Sequence of chain 1.C:
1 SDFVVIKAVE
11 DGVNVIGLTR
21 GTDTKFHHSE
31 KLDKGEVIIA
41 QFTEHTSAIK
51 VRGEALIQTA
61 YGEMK

Binding-site contacts:
Ligand atom CG contacts residue ARG20 of chain 1.C at 4.1 Å.
Ligand atom CB contacts residue ARG20 of chain 1.C at 3.8 Å.
Ligand atom OXT contacts residue SER1 of chain 1.D at 3.2 Å.
Ligand atom NE1 contacts residue THR43 of chain 1.C at 4.1 Å.
Ligand atom CH2 contacts residue GLU44 of chain 1.C at 4.4 Å.
Ligand atom C contacts residue SER1 of chain 1.D at 3.3 Å.
Ligand atom CD1 contacts residue GLU44 of chain 1.C at 4.2 Å.
Ligand atom CA contacts residue SER1 of chain 1.D at 3.7 Å.
Ligand atom CD2 contacts residue ARG20 of chain 1.C at 4.0 Å.
Ligand atom CG contacts residue SER1 of chain 1.C at 4.0 Å.
Ligand atom CB contacts residue PHE42 of chain 1.C at 3.9 Å (hydrophobic).
Ligand atom CB contacts residue SER1 of chain 1.C at 3.4 Å.
Ligand atom O contacts residue SER1 of chain 1.D at 3.6 Å (h-bond).
Ligand atom CG contacts residue THR43 of chain 1.C at 4.1 Å.
Ligand atom CG contacts residue PHE42 of chain 1.C at 4.1 Å (hydrophobic).
Ligand atom N contacts residue SER1 of chain 1.C at 3.2 Å (h-bond).
Ligand atom CB contacts residue GLN41 of chain 1.D at 3.8 Å.
Ligand atom CA contacts residue GLN41 of chain 1.D at 3.8 Å.
Ligand atom CA contacts residue SER1 of chain 1.C at 3.5 Å.
Ligand atom CE2 contacts residue GLU44 of chain 1.C at 3.9 Å.
Ligand atom N contacts residue ASP2 of chain 1.C at 3.9 Å.
Ligand atom CD2 contacts residue THR43 of chain 1.C at 4.2 Å.
Ligand atom N contacts residue SER1 of chain 1.D at 3.1 Å (h-bond).
Ligand atom CB contacts residue THR43 of chain 1.C at 4.3 Å.
Ligand atom C contacts residue GLN41 of chain 1.D at 4.1 Å.
Ligand atom CZ3 contacts residue ARG20 of chain 1.C at 4.2 Å.
Ligand atom OXT contacts residue GLN41 of chain 1.D at 3.6 Å (h-bond).
Ligand atom N contacts residue GLN41 of chain 1.D at 3.0 Å (h-bond).
Ligand atom OXT contacts residue ARG20 of chain 1.C at 4.4 Å.
Ligand atom CD1 contacts residue PHE42 of chain 1.C at 3.8 Å (hydrophobic).
Ligand atom CE2 contacts residue THR43 of chain 1.C at 4.2 Å.
Ligand atom NE1 contacts residue GLU44 of chain 1.C at 3.8 Å.
Ligand atom CD1 contacts residue SER1 of chain 1.C at 3.9 Å.
Ligand atom CE3 contacts residue ARG20 of chain 1.C at 3.7 Å.
Ligand atom CD2 contacts residue GLU44 of chain 1.C at 4.3 Å.
Ligand atom CZ2 contacts residue GLU44 of chain 1.C at 4.0 Å.
Ligand atom CD1 contacts residue THR43 of chain 1.C at 3.9 Å.

This small molecule binds to this protein.
Small molecule (SMILES): N[C@@H](Cc1c[nH]c2ccccc12)C(=O)O

Sequence of chain 1.D:
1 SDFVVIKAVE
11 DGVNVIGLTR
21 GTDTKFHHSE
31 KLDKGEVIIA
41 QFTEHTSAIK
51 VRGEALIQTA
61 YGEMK